Sequence of chain 2.A:
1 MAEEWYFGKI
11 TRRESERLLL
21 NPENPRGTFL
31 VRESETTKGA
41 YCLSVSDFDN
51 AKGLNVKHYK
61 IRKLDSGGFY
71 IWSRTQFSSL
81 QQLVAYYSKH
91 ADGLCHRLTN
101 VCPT

Sequence of chain 2.B:
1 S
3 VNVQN

Sequence of chain 1.A:
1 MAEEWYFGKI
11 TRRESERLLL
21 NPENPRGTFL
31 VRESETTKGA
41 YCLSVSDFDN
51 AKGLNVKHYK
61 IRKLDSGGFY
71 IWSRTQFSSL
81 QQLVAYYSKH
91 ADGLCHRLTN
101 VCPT

Binding-site contacts:
Ligand atom O contacts residue ARG12 of chain 1.A at 3.0 Å (salt-bridge).
Ligand atom ND2 contacts residue TYR70 of chain 2.A at 2.7 Å (h-bond).
Ligand atom NE2 contacts residue TYR70 of chain 2.A at 3.5 Å (h-bond).
Ligand atom O contacts residue GLN6 of chain 2.B at 2.9 Å (h-bond).
Ligand atom O1P contacts residue THR36 of chain 1.A at 2.9 Å.
Ligand atom CG contacts residue ILE71 of chain 2.A at 3.1 Å (hydrophobic).
Ligand atom OD1 contacts residue LYS60 of chain 1.A at 2.9 Å (salt-bridge).
Ligand atom OG contacts residue ARG74 of chain 2.A at 3.5 Å (salt-bridge).
Ligand atom CB contacts residue ASN4 of chain 2.B at 3.4 Å.
Ligand atom NE2 contacts residue LYS60 of chain 2.A at 3.0 Å (salt-bridge).
Ligand atom O2P contacts residue ARG32 of chain 1.A at 2.7 Å (salt-bridge).
Ligand atom O2P contacts residue ARG12 of chain 1.A at 3.2 Å (salt-bridge).
Ligand atom O contacts residue SER73 of chain 2.A at 2.9 Å (h-bond).
Ligand atom N contacts residue ASN4 of chain 2.B at 2.9 Å (h-bond).
Ligand atom O3P contacts residue GLU35 of chain 1.A at 2.6 Å (salt-bridge).
Ligand atom CA contacts residue HIS58 of chain 1.A at 3.3 Å.
Ligand atom ND2 contacts residue ILE71 of chain 1.A at 2.8 Å (h-bond).
Ligand atom N contacts residue HIS58 of chain 1.A at 3.0 Å (h-bond).
Ligand atom NE2 contacts residue ASN4 of chain 2.B at 3.4 Å (h-bond).
Ligand atom O contacts residue TRP72 of chain 2.A at 2.8 Å (h-bond).
Ligand atom NE2 contacts residue ILE71 of chain 2.A at 3.1 Å (h-bond).
Ligand atom C contacts residue ASN4 of chain 2.B at 3.3 Å.
Ligand atom ND2 contacts residue SER73 of chain 2.A at 3.5 Å.
Ligand atom C contacts residue ASN4 of chain 2.B at 3.5 Å.
Ligand atom CD contacts residue ILE71 of chain 2.A at 3.5 Å (hydrophobic).
Ligand atom O1P contacts residue GLU35 of chain 1.A at 3.5 Å.
Ligand atom O3P contacts residue SER34 of chain 1.A at 3.1 Å.
Ligand atom O contacts residue ASN4 of chain 2.B at 3.2 Å.
Ligand atom CA contacts residue VAL3 of chain 2.B at 3.2 Å (hydrophobic).
Ligand atom OD1 contacts residue TYR70 of chain 2.A at 3.1 Å (h-bond).
Ligand atom OD1 contacts residue TYR59 of chain 1.A at 3.5 Å.
Ligand atom O contacts residue ASN4 of chain 2.B at 3.1 Å (h-bond).
Ligand atom ND2 contacts residue GLN6 of chain 2.B at 3.4 Å (h-bond).
Ligand atom O contacts residue VAL5 of chain 2.B at 3.5 Å.
Ligand atom ND2 contacts residue LYS60 of chain 1.A at 3.1 Å (salt-bridge).
Ligand atom CG contacts residue TYR70 of chain 2.A at 3.3 Å (hydrophobic).
Ligand atom O3P contacts residue ARG32 of chain 1.A at 2.9 Å (salt-bridge).
Ligand atom CB contacts residue ARG12 of chain 1.A at 3.2 Å.
Ligand atom OE1 contacts residue ARG62 of chain 2.A at 3.2 Å (salt-bridge).
Ligand atom OD1 contacts residue ARG62 of chain 2.A at 2.6 Å (salt-bridge).

The small molecule below binds the protein below.
Small molecule (SMILES): CC(C)[C@H](NC(=O)[C@H](CC(N)=O)NC(=O)[C@@H](NC(=O)[C@H](Cc1ccc(OP(=O)(O)O)cc1)NC(=O)[C@@H](N)CO)C(C)C)C(=O)N[C@@H](CCC(N)=O)C(=O)N[C@@H](CC(N)=O)C(=O)O